Sequence of chain 1.A:
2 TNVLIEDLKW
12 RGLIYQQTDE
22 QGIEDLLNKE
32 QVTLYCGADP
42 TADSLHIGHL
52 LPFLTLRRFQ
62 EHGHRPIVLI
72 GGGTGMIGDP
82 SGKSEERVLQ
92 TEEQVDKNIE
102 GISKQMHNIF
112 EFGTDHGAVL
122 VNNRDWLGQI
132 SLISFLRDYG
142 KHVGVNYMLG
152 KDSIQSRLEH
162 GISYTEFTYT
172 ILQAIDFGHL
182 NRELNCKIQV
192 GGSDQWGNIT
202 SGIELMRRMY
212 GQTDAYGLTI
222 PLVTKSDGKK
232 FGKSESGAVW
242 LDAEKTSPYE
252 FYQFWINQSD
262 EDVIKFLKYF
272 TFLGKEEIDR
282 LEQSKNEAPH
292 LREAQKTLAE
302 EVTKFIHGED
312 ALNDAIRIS

Binding-site contacts:
Ligand atom C4 contacts residue GLY193 of chain 1.A at 3.4 Å.
Ligand atom O64 contacts residue HIS50 of chain 1.A at 3.0 Å (h-bond).
Ligand atom O31 contacts residue PHE54 of chain 1.A at 3.1 Å.
Ligand atom O29 contacts residue GLY49 of chain 1.A at 3.4 Å (h-bond).
Ligand atom C7 contacts residue ASP177 of chain 1.A at 3.2 Å.
Ligand atom C26 contacts residue ASP40 of chain 1.A at 3.5 Å.
Ligand atom C3 contacts residue GLY193 of chain 1.A at 3.5 Å.
Ligand atom C7 contacts residue LEU70 of chain 1.A at 3.4 Å (hydrophobic).
Ligand atom O13 contacts residue TYR36 of chain 1.A at 3.3 Å (h-bond).
Ligand atom C12 contacts residue LEU70 of chain 1.A at 3.7 Å (hydrophobic).
Ligand atom C12 contacts residue ASP177 of chain 1.A at 3.2 Å.
Ligand atom C11 contacts residue GLN174 of chain 1.A at 3.2 Å.
Ligand atom C27 contacts residue ILE103 of chain 1.A at 3.5 Å (hydrophobic).
Ligand atom N16 contacts residue GLN196 of chain 1.A at 3.1 Å (h-bond).
Ligand atom C25 contacts residue ASP40 of chain 1.A at 3.6 Å.
Ligand atom O31 contacts residue HIS50 of chain 1.A at 3.4 Å (h-bond).
Ligand atom N16 contacts residue ASP80 of chain 1.A at 2.8 Å (salt-bridge).
Ligand atom C7 contacts residue ASN124 of chain 1.A at 3.4 Å.
Ligand atom N19 contacts residue GLY38 of chain 1.A at 3.5 Å (h-bond).
Ligand atom N16 contacts residue TYR170 of chain 1.A at 2.7 Å (h-bond).
Ligand atom C24 contacts residue ASP40 of chain 1.A at 2.7 Å.
Ligand atom C8 contacts residue THR75 of chain 1.A at 3.7 Å.
Ligand atom O13 contacts residue ASP177 of chain 1.A at 2.5 Å (salt-bridge).
Ligand atom O32 contacts residue ASP195 of chain 1.A at 3.1 Å (salt-bridge).
Ligand atom O32 contacts residue GLY193 of chain 1.A at 3.5 Å (h-bond).
Ligand atom C27 contacts residue HIS50 of chain 1.A at 3.5 Å.
Ligand atom O13 contacts residue GLN174 of chain 1.A at 3.6 Å.
Ligand atom O23 contacts residue ASP40 of chain 1.A at 3.1 Å (salt-bridge).
Ligand atom N16 contacts residue GLN174 of chain 1.A at 3.3 Å (h-bond).
Ligand atom O18 contacts residue ASP80 of chain 1.A at 3.3 Å (salt-bridge).
Ligand atom O28 contacts residue GLY38 of chain 1.A at 2.7 Å (h-bond).
Ligand atom C30 contacts residue HIS50 of chain 1.A at 3.1 Å.
Ligand atom C8 contacts residue ASP40 of chain 1.A at 3.3 Å.
Ligand atom C12 contacts residue GLN174 of chain 1.A at 3.5 Å.
Ligand atom C30 contacts residue PRO53 of chain 1.A at 3.4 Å (hydrophobic).
Ligand atom C14 contacts residue TYR170 of chain 1.A at 3.7 Å (hydrophobic).
Ligand atom O23 contacts residue ALA39 of chain 1.A at 3.5 Å.
Ligand atom C10 contacts residue GLN174 of chain 1.A at 3.3 Å.
Ligand atom C15 contacts residue GLN196 of chain 1.A at 3.2 Å.
Ligand atom C14 contacts residue ASP40 of chain 1.A at 3.7 Å.

This protein binds this small molecule.
Small molecule (SMILES): CCCCOC(=O)[C@@H](NC(=O)[C@@H](N)Cc1ccc(O)cc1)[C@H]1[C@H](O)[C@](O)(CO)[C@@H](O)CN1O